Binding-site contacts:
Ligand atom N2 contacts residue ASN232 of chain 3.A at 4.4 Å.
Ligand atom C3 contacts residue ASN416 of chain 3.A at 3.7 Å.
Ligand atom O5 contacts residue PRO261 of chain 3.A at 3.6 Å.
Ligand atom C1 contacts residue ASN416 of chain 3.A at 1.4 Å.
Ligand atom N2 contacts residue ASN416 of chain 3.A at 2.8 Å (h-bond).
Ligand atom C7 contacts residue ASN416 of chain 3.A at 3.2 Å.
Ligand atom C5 contacts residue PRO261 of chain 3.A at 4.2 Å (hydrophobic).
Ligand atom O5 contacts residue ASN416 of chain 3.A at 2.4 Å (h-bond).
Ligand atom C8 contacts residue ASN416 of chain 3.A at 3.2 Å.
Ligand atom O7 contacts residue ASN232 of chain 3.A at 3.1 Å (h-bond).
Ligand atom C2 contacts residue ASN416 of chain 3.A at 2.4 Å.
Ligand atom C8 contacts residue ASN232 of chain 3.A at 3.8 Å.
Ligand atom C5 contacts residue ASN416 of chain 3.A at 3.7 Å.
Ligand atom O7 contacts residue ASN416 of chain 3.A at 4.2 Å.
Ligand atom C7 contacts residue ASN232 of chain 3.A at 3.5 Å.
Ligand atom O6 contacts residue PRO261 of chain 3.A at 4.1 Å.
Ligand atom C6 contacts residue PRO261 of chain 3.A at 3.6 Å (hydrophobic).
Ligand atom C4 contacts residue ASN416 of chain 3.A at 4.2 Å.
Ligand atom O7 contacts residue NAG1 of chain 3.J at 3.4 Å (h-bond).

Sequence of chain 3.A:
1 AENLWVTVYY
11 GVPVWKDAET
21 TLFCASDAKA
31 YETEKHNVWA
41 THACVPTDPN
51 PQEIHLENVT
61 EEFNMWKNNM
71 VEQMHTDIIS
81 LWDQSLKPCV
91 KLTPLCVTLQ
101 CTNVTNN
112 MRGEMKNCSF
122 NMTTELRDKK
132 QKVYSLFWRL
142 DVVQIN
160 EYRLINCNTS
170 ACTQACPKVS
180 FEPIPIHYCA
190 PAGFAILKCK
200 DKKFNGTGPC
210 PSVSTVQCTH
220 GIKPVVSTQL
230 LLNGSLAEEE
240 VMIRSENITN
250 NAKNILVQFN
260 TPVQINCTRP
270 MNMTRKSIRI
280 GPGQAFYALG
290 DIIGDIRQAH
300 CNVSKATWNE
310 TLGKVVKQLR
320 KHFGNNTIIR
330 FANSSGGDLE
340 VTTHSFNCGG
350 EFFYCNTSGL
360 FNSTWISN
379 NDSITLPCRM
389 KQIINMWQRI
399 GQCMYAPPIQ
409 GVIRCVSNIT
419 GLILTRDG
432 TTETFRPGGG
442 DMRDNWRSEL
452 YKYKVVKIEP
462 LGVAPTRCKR

This small molecule binds to this protein.
Small molecule (SMILES): CC(=O)N[C@H]1[C@H](O[C@H]2[C@H](O)[C@@H](NC(C)=O)CO[C@@H]2CO)O[C@H](CO)[C@@H](O)[C@@H]1O